A small-molecule ligand and the protein it binds are described below.
Small molecule (SMILES): CC(=O)CC[C@H](N)C(=O)O

Sequence of chain 2.A:
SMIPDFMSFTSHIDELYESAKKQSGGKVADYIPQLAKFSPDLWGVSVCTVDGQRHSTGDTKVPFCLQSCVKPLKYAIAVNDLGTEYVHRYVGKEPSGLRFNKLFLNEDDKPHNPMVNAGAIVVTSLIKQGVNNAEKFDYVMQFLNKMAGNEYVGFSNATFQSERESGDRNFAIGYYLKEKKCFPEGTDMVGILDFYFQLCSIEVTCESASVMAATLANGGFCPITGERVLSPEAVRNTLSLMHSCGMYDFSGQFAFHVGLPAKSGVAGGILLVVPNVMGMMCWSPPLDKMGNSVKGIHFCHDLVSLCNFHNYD

Binding-site contacts:
Ligand atom CG contacts residue VAL266 of chain 2.A at 4.0 Å (hydrophobic).
Ligand atom OXT contacts residue ASN117 of chain 2.A at 3.5 Å (h-bond).
Ligand atom C contacts residue ASN170 of chain 2.A at 3.9 Å.
Ligand atom N contacts residue TYR31 of chain 2.A at 3.2 Å (h-bond).
Ligand atom CE contacts residue TYR248 of chain 2.A at 3.0 Å (hydrophobic).
Ligand atom CG contacts residue TYR248 of chain 2.A at 4.3 Å (hydrophobic).
Ligand atom CD contacts residue GLN67 of chain 2.A at 4.5 Å.
Ligand atom CB contacts residue VAL266 of chain 2.A at 4.0 Å (hydrophobic).
Ligand atom N contacts residue GLN67 of chain 2.A at 2.8 Å (h-bond).
Ligand atom OD contacts residue GLN67 of chain 2.A at 3.4 Å.
Ligand atom OD contacts residue GLY265 of chain 2.A at 3.5 Å.
Ligand atom OXT contacts residue TYR196 of chain 2.A at 2.8 Å (h-bond).
Ligand atom C contacts residue ASN117 of chain 2.A at 3.7 Å.
Ligand atom OD contacts residue VAL266 of chain 2.A at 2.8 Å (h-bond).
Ligand atom CA contacts residue TYR31 of chain 2.A at 3.3 Å (hydrophobic).
Ligand atom O contacts residue ASN117 of chain 2.A at 3.1 Å (h-bond).
Ligand atom CD contacts residue VAL266 of chain 2.A at 3.8 Å (hydrophobic).
Ligand atom C contacts residue TYR196 of chain 2.A at 3.9 Å (hydrophobic).
Ligand atom CA contacts residue GLU163 of chain 2.A at 4.0 Å.
Ligand atom O contacts residue ASN170 of chain 2.A at 4.0 Å.
Ligand atom CE contacts residue SER68 of chain 2.A at 1.4 Å.
Ligand atom N contacts residue CYS200 of chain 2.A at 4.0 Å.
Ligand atom OXT contacts residue CYS200 of chain 2.A at 4.4 Å.
Ligand atom OD contacts residue SER68 of chain 2.A at 3.0 Å (h-bond).
Ligand atom CD contacts residue GLY265 of chain 2.A at 4.4 Å.
Ligand atom CB contacts residue GLN67 of chain 2.A at 3.2 Å.
Ligand atom OD contacts residue TYR248 of chain 2.A at 3.2 Å (h-bond).
Ligand atom CB contacts residue SER68 of chain 2.A at 3.8 Å.
Ligand atom CA contacts residue GLN67 of chain 2.A at 3.5 Å.
Ligand atom CD contacts residue TYR248 of chain 2.A at 3.1 Å (hydrophobic).
Ligand atom CG contacts residue SER68 of chain 2.A at 3.5 Å.
Ligand atom CE contacts residue LYS71 of chain 2.A at 4.1 Å.
Ligand atom OXT contacts residue ASN170 of chain 2.A at 3.3 Å (h-bond).
Ligand atom CD contacts residue SER68 of chain 2.A at 2.5 Å.
Ligand atom N contacts residue GLU163 of chain 2.A at 2.9 Å (salt-bridge).
Ligand atom CB contacts residue TYR31 of chain 2.A at 4.1 Å (hydrophobic).